Sequence of chain 1.C:
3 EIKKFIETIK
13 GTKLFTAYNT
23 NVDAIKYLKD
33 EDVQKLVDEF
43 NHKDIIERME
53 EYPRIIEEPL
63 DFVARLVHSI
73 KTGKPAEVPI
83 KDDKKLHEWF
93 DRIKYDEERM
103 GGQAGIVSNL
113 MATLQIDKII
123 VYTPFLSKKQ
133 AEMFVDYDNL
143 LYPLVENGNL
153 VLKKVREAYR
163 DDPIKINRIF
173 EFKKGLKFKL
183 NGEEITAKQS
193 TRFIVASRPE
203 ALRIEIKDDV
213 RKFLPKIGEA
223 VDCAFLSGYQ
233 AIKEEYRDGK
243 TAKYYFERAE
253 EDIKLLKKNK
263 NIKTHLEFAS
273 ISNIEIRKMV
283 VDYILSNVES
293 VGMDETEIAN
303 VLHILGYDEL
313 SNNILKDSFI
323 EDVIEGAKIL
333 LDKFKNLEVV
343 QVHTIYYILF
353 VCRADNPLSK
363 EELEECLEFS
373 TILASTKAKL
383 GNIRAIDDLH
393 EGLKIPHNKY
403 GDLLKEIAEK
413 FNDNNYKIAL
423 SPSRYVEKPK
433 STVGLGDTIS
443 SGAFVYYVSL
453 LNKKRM

This small molecule binds to this protein.
Small molecule (SMILES): OC[C@H]1O[C@H](O)[C@H](O)[C@@H](O)[C@@H]1O

Binding-site contacts:
Ligand atom C1 contacts residue GLN105 of chain 1.C at 4.1 Å.
Ligand atom O6 contacts residue PO41 of chain 1.O at 2.6 Å (h-bond).
Ligand atom O4 contacts residue GLY103 of chain 1.C at 3.4 Å.
Ligand atom O4 contacts residue ASP25 of chain 1.C at 2.6 Å (salt-bridge).
Ligand atom C5 contacts residue ASP439 of chain 1.C at 4.1 Å.
Ligand atom C4 contacts residue GLY104 of chain 1.C at 3.7 Å.
Ligand atom O1 contacts residue GLN232 of chain 1.C at 2.8 Å (h-bond).
Ligand atom C4 contacts residue ASP25 of chain 1.C at 3.5 Å.
Ligand atom O4 contacts residue ILE108 of chain 1.C at 3.6 Å.
Ligand atom O3 contacts residue ASN169 of chain 1.C at 3.1 Å (h-bond).
Ligand atom C6 contacts residue GLN105 of chain 1.C at 4.0 Å.
Ligand atom C5 contacts residue GLN105 of chain 1.C at 3.8 Å.
Ligand atom C6 contacts residue GLY436 of chain 1.C at 3.7 Å.
Ligand atom O6 contacts residue ASP439 of chain 1.C at 2.6 Å (salt-bridge).
Ligand atom C6 contacts residue VAL435 of chain 1.C at 3.8 Å (hydrophobic).
Ligand atom C6 contacts residue PO41 of chain 1.O at 3.5 Å.
Ligand atom C1 contacts residue GLN232 of chain 1.C at 4.0 Å.
Ligand atom C3 contacts residue ASN169 of chain 1.C at 3.9 Å.
Ligand atom C2 contacts residue GLU79 of chain 1.C at 3.2 Å.
Ligand atom C4 contacts residue VAL435 of chain 1.C at 4.0 Å (hydrophobic).
Ligand atom C6 contacts residue ASP439 of chain 1.C at 3.6 Å.
Ligand atom C2 contacts residue ASN169 of chain 1.C at 3.8 Å.
Ligand atom O2 contacts residue ASN169 of chain 1.C at 3.1 Å (h-bond).
Ligand atom O2 contacts residue GLU79 of chain 1.C at 2.6 Å (salt-bridge).
Ligand atom O3 contacts residue ILE171 of chain 1.C at 3.9 Å.
Ligand atom O3 contacts residue ASP25 of chain 1.C at 2.7 Å (salt-bridge).
Ligand atom O1 contacts residue GLU79 of chain 1.C at 2.6 Å (salt-bridge).
Ligand atom C2 contacts residue ILE196 of chain 1.C at 3.9 Å (hydrophobic).
Ligand atom O6 contacts residue GLN105 of chain 1.C at 3.1 Å (h-bond).
Ligand atom O4 contacts residue GLY104 of chain 1.C at 2.9 Å (h-bond).
Ligand atom O6 contacts residue GLY436 of chain 1.C at 3.8 Å.
Ligand atom O3 contacts residue ASN23 of chain 1.C at 3.6 Å.
Ligand atom C3 contacts residue ASP25 of chain 1.C at 3.7 Å.
Ligand atom O5 contacts residue GLN105 of chain 1.C at 3.1 Å (h-bond).
Ligand atom C1 contacts residue GLU79 of chain 1.C at 2.9 Å.
Ligand atom C3 contacts residue GLY104 of chain 1.C at 3.8 Å.
Ligand atom O1 contacts residue GLN105 of chain 1.C at 3.7 Å.
Ligand atom C1 contacts residue ILE196 of chain 1.C at 4.0 Å (hydrophobic).
Ligand atom O4 contacts residue VAL435 of chain 1.C at 4.0 Å.
Ligand atom C6 contacts residue ILE108 of chain 1.C at 3.9 Å (hydrophobic).